Binding-site contacts:
Ligand atom C15 contacts residue MET248 of chain 1.B at 3.8 Å (hydrophobic).
Ligand atom C5 contacts residue PHE251 of chain 1.B at 3.8 Å (hydrophobic).
Ligand atom C13 contacts residue VAL151 of chain 1.B at 3.4 Å (hydrophobic).
Ligand atom BR2 contacts residue VAL151 of chain 1.B at 3.8 Å.
Ligand atom O5 contacts residue GLU129 of chain 1.B at 3.6 Å.
Ligand atom C6 contacts residue PHE140 of chain 1.B at 3.3 Å (hydrophobic).
Ligand atom O4 contacts residue VAL151 of chain 1.B at 3.5 Å.
Ligand atom C9 contacts residue MET248 of chain 1.B at 3.9 Å (hydrophobic).
Ligand atom C16 contacts residue HIS153 of chain 1.B at 3.8 Å.
Ligand atom C5 contacts residue PHE140 of chain 1.B at 3.4 Å (hydrophobic).
Ligand atom C10 contacts residue MET248 of chain 1.B at 3.6 Å (hydrophobic).
Ligand atom BR1 contacts residue PHE140 of chain 1.B at 3.6 Å.
Ligand atom C10 contacts residue GLY247 of chain 1.B at 3.6 Å.
Ligand atom C15 contacts residue ACT1 of chain 1.H at 3.7 Å.
Ligand atom O5 contacts residue GLY246 of chain 1.B at 2.6 Å (h-bond).
Ligand atom C14 contacts residue HIS273 of chain 1.B at 4.1 Å.
Ligand atom C11 contacts residue GLY246 of chain 1.B at 3.5 Å.
Ligand atom C4 contacts residue PHE140 of chain 1.B at 3.8 Å (hydrophobic).
Ligand atom C12 contacts residue MET248 of chain 1.B at 3.9 Å (hydrophobic).
Ligand atom O3 contacts residue PHE251 of chain 1.B at 3.6 Å.
Ligand atom C8 contacts residue VAL151 of chain 1.B at 3.7 Å (hydrophobic).
Ligand atom C9 contacts residue LEU150 of chain 1.B at 3.8 Å (hydrophobic).
Ligand atom C16 contacts residue HIS183 of chain 1.B at 3.9 Å.
Ligand atom O4 contacts residue PHE140 of chain 1.B at 3.9 Å.
Ligand atom C15 contacts residue HIS273 of chain 1.B at 3.6 Å.
Ligand atom C16 contacts residue ACT1 of chain 1.H at 3.6 Å.
Ligand atom BR1 contacts residue PHE251 of chain 1.B at 3.6 Å.
Ligand atom C18 contacts residue PHE140 of chain 1.B at 3.7 Å (hydrophobic).
Ligand atom C10 contacts residue GLY246 of chain 1.B at 3.6 Å.
Ligand atom C17 contacts residue PHE140 of chain 1.B at 3.6 Å (hydrophobic).
Ligand atom C7 contacts residue PHE140 of chain 1.B at 3.7 Å (hydrophobic).
Ligand atom BR2 contacts residue PHE140 of chain 1.B at 4.1 Å.
Ligand atom O5 contacts residue HIS183 of chain 1.B at 3.8 Å.
Ligand atom C10 contacts residue LEU150 of chain 1.B at 3.5 Å (hydrophobic).
Ligand atom C15 contacts residue GLU129 of chain 1.B at 3.8 Å.
Ligand atom C16 contacts residue LEU150 of chain 1.B at 3.9 Å (hydrophobic).
Ligand atom O5 contacts residue HIS273 of chain 1.B at 3.5 Å (h-bond).
Ligand atom O5 contacts residue MET248 of chain 1.B at 4.0 Å.
Ligand atom BR1 contacts residue MET248 of chain 1.B at 3.6 Å.
Ligand atom C11 contacts residue MET248 of chain 1.B at 3.5 Å (hydrophobic).

Sequence of chain 1.B:
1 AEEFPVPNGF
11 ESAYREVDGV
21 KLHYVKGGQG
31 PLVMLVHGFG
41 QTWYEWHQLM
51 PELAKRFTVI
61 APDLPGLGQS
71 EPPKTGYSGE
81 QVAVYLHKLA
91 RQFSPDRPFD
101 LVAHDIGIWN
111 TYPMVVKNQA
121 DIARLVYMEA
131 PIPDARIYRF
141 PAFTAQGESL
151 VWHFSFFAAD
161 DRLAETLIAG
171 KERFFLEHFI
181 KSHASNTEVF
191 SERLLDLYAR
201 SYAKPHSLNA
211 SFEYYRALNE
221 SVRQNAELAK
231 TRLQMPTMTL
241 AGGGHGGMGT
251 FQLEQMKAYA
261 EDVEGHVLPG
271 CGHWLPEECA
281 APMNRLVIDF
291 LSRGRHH

A small-molecule ligand and the protein it binds are described below.
Small molecule (SMILES): CC(C)c1cc(Oc2c(Br)cc(NC(=O)CC(=O)O)cc2Br)ccc1O